A small-molecule ligand and the protein it binds are described below.
Small molecule (SMILES): [H]/N=C(\N)NOCC[C@H](N)C(=O)O

Sequence of chain 1.B:
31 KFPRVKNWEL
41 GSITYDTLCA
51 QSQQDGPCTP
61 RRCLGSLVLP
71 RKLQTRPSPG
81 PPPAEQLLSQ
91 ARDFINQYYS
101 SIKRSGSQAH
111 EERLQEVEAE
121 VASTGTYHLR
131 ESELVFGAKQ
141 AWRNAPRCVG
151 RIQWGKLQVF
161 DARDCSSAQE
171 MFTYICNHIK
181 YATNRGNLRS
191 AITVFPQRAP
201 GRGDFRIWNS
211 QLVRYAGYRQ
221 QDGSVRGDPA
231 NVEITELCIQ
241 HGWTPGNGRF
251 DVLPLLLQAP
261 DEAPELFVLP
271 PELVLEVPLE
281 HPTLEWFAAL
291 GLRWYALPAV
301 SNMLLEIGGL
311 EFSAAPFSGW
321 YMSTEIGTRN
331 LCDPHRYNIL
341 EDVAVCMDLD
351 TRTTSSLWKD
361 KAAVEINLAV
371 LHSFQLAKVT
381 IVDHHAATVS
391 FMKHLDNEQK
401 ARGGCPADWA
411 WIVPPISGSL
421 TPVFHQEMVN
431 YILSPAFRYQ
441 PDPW

Binding-site contacts:
Ligand atom OXT contacts residue GLN211 of chain 1.B at 2.8 Å (h-bond).
Ligand atom O contacts residue TYR321 of chain 1.B at 3.6 Å.
Ligand atom CA contacts residue HEM1 of chain 1.K at 4.0 Å.
Ligand atom CG contacts residue HEM1 of chain 1.K at 3.7 Å.
Ligand atom OD contacts residue VAL300 of chain 1.B at 3.9 Å.
Ligand atom CZ contacts residue HEM1 of chain 1.K at 3.9 Å.
Ligand atom C contacts residue TYR321 of chain 1.B at 3.5 Å (hydrophobic).
Ligand atom OD contacts residue GLU325 of chain 1.B at 3.4 Å (salt-bridge).
Ligand atom OXT contacts residue TYR321 of chain 1.B at 2.7 Å (h-bond).
Ligand atom NE contacts residue GLU325 of chain 1.B at 2.6 Å (salt-bridge).
Ligand atom CG contacts residue GLU325 of chain 1.B at 3.4 Å.
Ligand atom CZ contacts residue PRO298 of chain 1.B at 4.0 Å (hydrophobic).
Ligand atom O contacts residue GLU325 of chain 1.B at 3.8 Å.
Ligand atom NH2 contacts residue TYR321 of chain 1.B at 4.2 Å.
Ligand atom CA contacts residue TYR321 of chain 1.B at 4.3 Å (hydrophobic).
Ligand atom CB contacts residue TYR321 of chain 1.B at 4.2 Å (hydrophobic).
Ligand atom NE contacts residue PRO298 of chain 1.B at 4.1 Å.
Ligand atom CB contacts residue GLU325 of chain 1.B at 3.2 Å.
Ligand atom CB contacts residue GLN211 of chain 1.B at 3.5 Å.
Ligand atom O contacts residue ASN330 of chain 1.B at 2.7 Å (h-bond).
Ligand atom OXT contacts residue TYR295 of chain 1.B at 3.5 Å (h-bond).
Ligand atom N contacts residue HEM1 of chain 1.K at 3.2 Å (h-bond).
Ligand atom C contacts residue GLN211 of chain 1.B at 3.6 Å.
Ligand atom C contacts residue ASN330 of chain 1.B at 3.7 Å.
Ligand atom C contacts residue GLU325 of chain 1.B at 4.1 Å.
Ligand atom NH2 contacts residue PRO298 of chain 1.B at 4.0 Å.
Ligand atom CA contacts residue GLN211 of chain 1.B at 3.6 Å.
Ligand atom NE contacts residue HEM1 of chain 1.K at 4.3 Å.
Ligand atom OXT contacts residue ARG214 of chain 1.B at 3.9 Å.
Ligand atom OXT contacts residue ASN330 of chain 1.B at 3.9 Å.
Ligand atom NH1 contacts residue HEM1 of chain 1.K at 3.5 Å (h-bond).
Ligand atom N contacts residue GLU325 of chain 1.B at 2.7 Å (salt-bridge).
Ligand atom CG contacts residue VAL300 of chain 1.B at 4.1 Å (hydrophobic).
Ligand atom NH2 contacts residue TRP320 of chain 1.B at 3.1 Å (h-bond).
Ligand atom CZ contacts residue TRP320 of chain 1.B at 4.3 Å (hydrophobic).
Ligand atom CZ contacts residue GLU325 of chain 1.B at 3.4 Å.
Ligand atom NH2 contacts residue HEM1 of chain 1.K at 3.5 Å.
Ligand atom NH2 contacts residue GLU325 of chain 1.B at 3.0 Å (salt-bridge).
Ligand atom CA contacts residue GLU325 of chain 1.B at 3.5 Å.
Ligand atom OD contacts residue HEM1 of chain 1.K at 3.9 Å.